Binding-site contacts:
Ligand atom C4 contacts residue ASN288 of chain 1.E at 4.3 Å.
Ligand atom C8 contacts residue ASN288 of chain 1.E at 4.5 Å.
Ligand atom C8 contacts residue CYS276 of chain 1.E at 3.6 Å (hydrophobic).
Ligand atom C1 contacts residue ASN288 of chain 1.E at 1.4 Å.
Ligand atom C2 contacts residue ASN288 of chain 1.E at 2.5 Å.
Ligand atom C8 contacts residue ASN277 of chain 1.E at 4.4 Å.
Ligand atom C7 contacts residue ASN288 of chain 1.E at 3.5 Å.
Ligand atom C7 contacts residue ASN39 of chain 1.E at 4.1 Å.
Ligand atom C8 contacts residue ALA286 of chain 1.E at 4.4 Å (hydrophobic).
Ligand atom O7 contacts residue ASN288 of chain 1.E at 3.2 Å (h-bond).
Ligand atom C3 contacts residue ASN288 of chain 1.E at 3.8 Å.
Ligand atom O7 contacts residue ALA286 of chain 1.E at 4.0 Å.
Ligand atom O5 contacts residue ASN288 of chain 1.E at 2.5 Å (h-bond).
Ligand atom C8 contacts residue ASN39 of chain 1.E at 3.2 Å.
Ligand atom C5 contacts residue ASN288 of chain 1.E at 3.7 Å.
Ligand atom O7 contacts residue ASN39 of chain 1.E at 3.9 Å.
Ligand atom N2 contacts residue ASN288 of chain 1.E at 2.8 Å (h-bond).

Sequence of chain 1.E:
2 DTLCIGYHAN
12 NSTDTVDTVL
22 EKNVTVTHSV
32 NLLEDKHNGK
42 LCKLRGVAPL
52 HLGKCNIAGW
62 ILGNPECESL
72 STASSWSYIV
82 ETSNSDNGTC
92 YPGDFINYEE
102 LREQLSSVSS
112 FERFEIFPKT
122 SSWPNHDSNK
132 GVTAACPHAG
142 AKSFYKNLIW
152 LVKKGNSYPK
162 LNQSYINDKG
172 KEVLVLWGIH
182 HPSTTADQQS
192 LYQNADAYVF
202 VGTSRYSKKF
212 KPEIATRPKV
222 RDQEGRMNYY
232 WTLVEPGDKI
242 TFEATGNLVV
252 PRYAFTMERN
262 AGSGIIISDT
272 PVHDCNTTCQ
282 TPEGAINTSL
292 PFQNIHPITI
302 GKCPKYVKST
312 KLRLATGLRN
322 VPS

A small-molecule ligand and the protein it binds are described below.
Small molecule (SMILES): CC(=O)N[C@@H]1[C@@H](O)[C@H](O)[C@@H](CO)O[C@H]1O